A small-molecule ligand and the protein it binds are described below.
Small molecule (SMILES): Cc1onc(-c2ccccc2Cl)c1C(=O)Nc1ccc(C(C)C)cc1

Sequence of chain 1.B:
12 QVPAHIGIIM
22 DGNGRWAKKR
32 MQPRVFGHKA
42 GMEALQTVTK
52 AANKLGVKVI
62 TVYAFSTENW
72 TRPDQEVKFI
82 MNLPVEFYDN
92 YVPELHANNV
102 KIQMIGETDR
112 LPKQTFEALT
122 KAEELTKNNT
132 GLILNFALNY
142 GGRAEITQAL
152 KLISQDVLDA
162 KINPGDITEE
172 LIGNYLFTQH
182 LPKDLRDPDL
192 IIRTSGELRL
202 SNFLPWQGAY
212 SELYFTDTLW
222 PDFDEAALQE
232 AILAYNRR

Binding-site contacts:
Ligand atom CP3 contacts residue ALA65 of chain 1.B at 3.5 Å (hydrophobic).
Ligand atom C3 contacts residue PHE137 of chain 1.B at 3.8 Å (hydrophobic).
Ligand atom C16 contacts residue VAL93 of chain 1.B at 3.8 Å (hydrophobic).
Ligand atom C15 contacts residue ALA123 of chain 1.B at 3.5 Å (hydrophobic).
Ligand atom C41 contacts residue FPP1 of chain 1.O at 3.9 Å.
Ligand atom N22 contacts residue LEU96 of chain 1.B at 3.6 Å.
Ligand atom O3 contacts residue MET43 of chain 1.B at 3.4 Å.
Ligand atom C16 contacts residue PHE137 of chain 1.B at 3.9 Å (hydrophobic).
Ligand atom N3 contacts residue PHE137 of chain 1.B at 3.5 Å.
Ligand atom C43 contacts residue PRO85 of chain 1.B at 3.8 Å (hydrophobic).
Ligand atom C46 contacts residue FPP1 of chain 1.O at 3.7 Å.
Ligand atom C21 contacts residue PHE137 of chain 1.B at 3.8 Å (hydrophobic).
Ligand atom CP3 contacts residue ILE81 of chain 1.B at 3.5 Å (hydrophobic).
Ligand atom C3 contacts residue MET43 of chain 1.B at 3.8 Å (hydrophobic).
Ligand atom C41 contacts residue PHE137 of chain 1.B at 3.8 Å (hydrophobic).
Ligand atom C42 contacts residue PHE137 of chain 1.B at 3.8 Å (hydrophobic).
Ligand atom O23 contacts residue GLN47 of chain 1.B at 3.3 Å (h-bond).
Ligand atom CP1 contacts residue ILE81 of chain 1.B at 3.4 Å (hydrophobic).
Ligand atom C13 contacts residue PRO85 of chain 1.B at 3.4 Å (hydrophobic).
Ligand atom CL contacts residue MET43 of chain 1.B at 3.7 Å.
Ligand atom C14 contacts residue ALA119 of chain 1.B at 3.8 Å (hydrophobic).
Ligand atom C45 contacts residue PRO85 of chain 1.B at 3.9 Å (hydrophobic).
Ligand atom C44 contacts residue PRO85 of chain 1.B at 3.7 Å (hydrophobic).
Ligand atom N22 contacts residue TYR92 of chain 1.B at 3.6 Å.
Ligand atom C13 contacts residue VAL93 of chain 1.B at 3.5 Å (hydrophobic).
Ligand atom C45 contacts residue FPP1 of chain 1.O at 3.5 Å.
Ligand atom CM contacts residue MET43 of chain 1.B at 3.3 Å (hydrophobic).
Ligand atom CP2 contacts residue ILE81 of chain 1.B at 3.5 Å (hydrophobic).
Ligand atom C14 contacts residue VAL93 of chain 1.B at 3.8 Å (hydrophobic).
Ligand atom C15 contacts residue LEU120 of chain 1.B at 3.8 Å (hydrophobic).
Ligand atom O23 contacts residue TYR92 of chain 1.B at 3.3 Å.
Ligand atom C11 contacts residue VAL93 of chain 1.B at 3.5 Å (hydrophobic).
Ligand atom O23 contacts residue LEU96 of chain 1.B at 3.3 Å.
Ligand atom CP3 contacts residue LEU139 of chain 1.B at 3.8 Å (hydrophobic).
Ligand atom C14 contacts residue ALA123 of chain 1.B at 3.8 Å (hydrophobic).
Ligand atom C25 contacts residue PHE137 of chain 1.B at 3.7 Å (hydrophobic).
Ligand atom O3 contacts residue FPP1 of chain 1.O at 3.6 Å.
Ligand atom C12 contacts residue VAL93 of chain 1.B at 3.4 Å (hydrophobic).
Ligand atom CL contacts residue PHE88 of chain 1.B at 3.9 Å.
Ligand atom CM contacts residue GLN47 of chain 1.B at 3.7 Å.